Sequence of chain 1.A:
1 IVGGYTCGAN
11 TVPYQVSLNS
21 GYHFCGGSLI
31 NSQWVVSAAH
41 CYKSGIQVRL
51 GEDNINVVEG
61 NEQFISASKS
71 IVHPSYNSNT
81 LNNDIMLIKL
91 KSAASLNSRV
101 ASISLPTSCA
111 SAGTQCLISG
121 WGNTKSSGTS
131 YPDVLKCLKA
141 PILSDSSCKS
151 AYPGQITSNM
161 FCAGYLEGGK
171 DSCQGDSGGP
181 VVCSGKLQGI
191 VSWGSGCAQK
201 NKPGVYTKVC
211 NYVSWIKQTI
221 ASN

Binding-site contacts:
Ligand atom C6 contacts residue SER177 of chain 1.A at 2.9 Å.
Ligand atom C2 contacts residue SER172 of chain 1.A at 3.8 Å.
Ligand atom N1 contacts residue ASP171 of chain 1.A at 2.8 Å (salt-bridge).
Ligand atom C4 contacts residue TRP193 of chain 1.A at 3.7 Å (hydrophobic).
Ligand atom O2 contacts residue GLN174 of chain 1.A at 3.4 Å.
Ligand atom C4 contacts residue SER192 of chain 1.A at 3.7 Å.
Ligand atom C6 contacts residue SER192 of chain 1.A at 3.8 Å.
Ligand atom O1 contacts residue SER177 of chain 1.A at 3.1 Å (h-bond).
Ligand atom C4 contacts residue VAL191 of chain 1.A at 3.7 Å (hydrophobic).
Ligand atom C10 contacts residue GLN174 of chain 1.A at 3.8 Å.
Ligand atom C2 contacts residue TRP193 of chain 1.A at 3.8 Å (hydrophobic).
Ligand atom C8 contacts residue GLN174 of chain 1.A at 3.8 Å.
Ligand atom O1 contacts residue HIS40 of chain 1.A at 3.5 Å (h-bond).
Ligand atom C8 contacts residue SER177 of chain 1.A at 3.6 Å.
Ligand atom N2 contacts residue GLN174 of chain 1.A at 3.5 Å (h-bond).
Ligand atom C3 contacts residue SER172 of chain 1.A at 3.8 Å.
Ligand atom C9 contacts residue GLN174 of chain 1.A at 3.0 Å.
Ligand atom C1 contacts residue TRP193 of chain 1.A at 3.9 Å (hydrophobic).
Ligand atom O2 contacts residue SER177 of chain 1.A at 2.6 Å (h-bond).
Ligand atom O2 contacts residue GLY175 of chain 1.A at 2.9 Å (h-bond).
Ligand atom N3 contacts residue GLY196 of chain 1.A at 2.9 Å (h-bond).
Ligand atom C1 contacts residue GLY196 of chain 1.A at 3.8 Å.
Ligand atom N3 contacts residue SER172 of chain 1.A at 3.5 Å (h-bond).
Ligand atom C1 contacts residue SER172 of chain 1.A at 3.2 Å.
Ligand atom N3 contacts residue ASP171 of chain 1.A at 2.8 Å (salt-bridge).
Ligand atom N1 contacts residue GLY204 of chain 1.A at 3.4 Å.
Ligand atom C8 contacts residue GLY175 of chain 1.A at 3.6 Å.
Ligand atom O3 contacts residue GLY175 of chain 1.A at 3.6 Å.
Ligand atom C3 contacts residue VAL191 of chain 1.A at 3.8 Å (hydrophobic).
Ligand atom C7 contacts residue SER177 of chain 1.A at 3.9 Å.
Ligand atom C2 contacts residue GLY194 of chain 1.A at 3.9 Å.
Ligand atom N2 contacts residue SER177 of chain 1.A at 3.4 Å (h-bond).
Ligand atom C1 contacts residue ASP171 of chain 1.A at 3.5 Å.
Ligand atom N3 contacts residue CYS197 of chain 1.A at 3.7 Å.
Ligand atom C10 contacts residue GLY196 of chain 1.A at 3.3 Å.
Ligand atom C5 contacts residue SER177 of chain 1.A at 3.9 Å.
Ligand atom N1 contacts residue SER172 of chain 1.A at 2.8 Å (h-bond).
Ligand atom C5 contacts residue GLN174 of chain 1.A at 3.9 Å.
Ligand atom C3 contacts residue TRP193 of chain 1.A at 3.7 Å (hydrophobic).
Ligand atom N3 contacts residue GLY194 of chain 1.A at 3.9 Å.

The protein below binds the small molecule below.
Small molecule (SMILES): [H]/N=C(\N)c1ccc(/C=N/OCC(=O)O)cc1